Binding-site contacts:
Ligand atom C8 contacts residue ASN64 of chain 2.A at 3.6 Å.
Ligand atom C7 contacts residue ASN87 of chain 2.A at 3.1 Å.
Ligand atom C8 contacts residue ASN87 of chain 2.A at 4.3 Å.
Ligand atom C8 contacts residue GLU66 of chain 2.A at 4.3 Å.
Ligand atom C7 contacts residue ASN64 of chain 2.A at 4.1 Å.
Ligand atom C2 contacts residue ASN87 of chain 2.A at 2.4 Å.
Ligand atom C3 contacts residue ASN87 of chain 2.A at 3.8 Å.
Ligand atom C6 contacts residue GLU86 of chain 2.A at 4.4 Å.
Ligand atom C8 contacts residue ARG220 of chain 2.A at 4.0 Å.
Ligand atom C5 contacts residue ASN87 of chain 2.A at 3.7 Å.
Ligand atom O5 contacts residue ARG220 of chain 2.A at 4.5 Å.
Ligand atom N2 contacts residue GLU66 of chain 2.A at 4.1 Å.
Ligand atom C7 contacts residue ARG220 of chain 2.A at 3.4 Å.
Ligand atom O7 contacts residue ASN87 of chain 2.A at 2.9 Å (h-bond).
Ligand atom O7 contacts residue ASN64 of chain 2.A at 3.8 Å.
Ligand atom C7 contacts residue GLU66 of chain 2.A at 4.5 Å.
Ligand atom C1 contacts residue GLU66 of chain 2.A at 4.5 Å.
Ligand atom C7 contacts residue CYS90 of chain 2.A at 4.2 Å (hydrophobic).
Ligand atom O3 contacts residue ARG220 of chain 2.A at 3.4 Å (salt-bridge).
Ligand atom C4 contacts residue ASN87 of chain 2.A at 4.2 Å.
Ligand atom C5 contacts residue ARG220 of chain 2.A at 4.5 Å.
Ligand atom N2 contacts residue ASN87 of chain 2.A at 2.9 Å (h-bond).
Ligand atom O5 contacts residue ASN87 of chain 2.A at 2.4 Å (h-bond).
Ligand atom C8 contacts residue SER136 of chain 2.A at 3.7 Å.
Ligand atom O7 contacts residue ARG220 of chain 2.A at 3.4 Å (salt-bridge).
Ligand atom C1 contacts residue ASN87 of chain 2.A at 1.4 Å.
Ligand atom C8 contacts residue CYS90 of chain 2.A at 3.8 Å (hydrophobic).
Ligand atom O6 contacts residue GLU86 of chain 2.A at 3.4 Å.
Ligand atom C2 contacts residue ARG220 of chain 2.A at 4.0 Å.
Ligand atom O5 contacts residue GLU86 of chain 2.A at 4.0 Å.
Ligand atom C8 contacts residue CYS135 of chain 2.A at 4.2 Å (hydrophobic).
Ligand atom C8 contacts residue SER134 of chain 2.A at 4.4 Å.
Ligand atom C6 contacts residue ARG220 of chain 2.A at 4.3 Å.
Ligand atom N2 contacts residue ARG220 of chain 2.A at 3.7 Å.
Ligand atom O7 contacts residue CYS90 of chain 2.A at 3.7 Å.
Ligand atom C3 contacts residue ARG220 of chain 2.A at 4.3 Å.

Sequence of chain 2.A:
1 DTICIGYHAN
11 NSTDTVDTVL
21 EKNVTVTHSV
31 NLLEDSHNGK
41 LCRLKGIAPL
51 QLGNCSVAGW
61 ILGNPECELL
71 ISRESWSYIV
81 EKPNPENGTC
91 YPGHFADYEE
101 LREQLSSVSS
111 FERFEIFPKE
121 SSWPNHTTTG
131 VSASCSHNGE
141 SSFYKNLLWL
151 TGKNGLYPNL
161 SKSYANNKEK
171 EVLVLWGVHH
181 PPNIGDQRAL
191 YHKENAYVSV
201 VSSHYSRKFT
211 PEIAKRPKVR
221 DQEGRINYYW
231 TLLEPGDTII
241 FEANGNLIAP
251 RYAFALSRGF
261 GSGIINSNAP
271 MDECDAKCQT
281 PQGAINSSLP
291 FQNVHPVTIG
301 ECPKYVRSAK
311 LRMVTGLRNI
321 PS

A small-molecule ligand and the protein it binds are described below.
Small molecule (SMILES): CC(=O)N[C@H]1[C@H](O[C@H]2[C@H](O)[C@@H](NC(C)=O)CO[C@@H]2CO)O[C@H](CO)[C@@H](O)[C@@H]1O